Sequence of chain 1.A:
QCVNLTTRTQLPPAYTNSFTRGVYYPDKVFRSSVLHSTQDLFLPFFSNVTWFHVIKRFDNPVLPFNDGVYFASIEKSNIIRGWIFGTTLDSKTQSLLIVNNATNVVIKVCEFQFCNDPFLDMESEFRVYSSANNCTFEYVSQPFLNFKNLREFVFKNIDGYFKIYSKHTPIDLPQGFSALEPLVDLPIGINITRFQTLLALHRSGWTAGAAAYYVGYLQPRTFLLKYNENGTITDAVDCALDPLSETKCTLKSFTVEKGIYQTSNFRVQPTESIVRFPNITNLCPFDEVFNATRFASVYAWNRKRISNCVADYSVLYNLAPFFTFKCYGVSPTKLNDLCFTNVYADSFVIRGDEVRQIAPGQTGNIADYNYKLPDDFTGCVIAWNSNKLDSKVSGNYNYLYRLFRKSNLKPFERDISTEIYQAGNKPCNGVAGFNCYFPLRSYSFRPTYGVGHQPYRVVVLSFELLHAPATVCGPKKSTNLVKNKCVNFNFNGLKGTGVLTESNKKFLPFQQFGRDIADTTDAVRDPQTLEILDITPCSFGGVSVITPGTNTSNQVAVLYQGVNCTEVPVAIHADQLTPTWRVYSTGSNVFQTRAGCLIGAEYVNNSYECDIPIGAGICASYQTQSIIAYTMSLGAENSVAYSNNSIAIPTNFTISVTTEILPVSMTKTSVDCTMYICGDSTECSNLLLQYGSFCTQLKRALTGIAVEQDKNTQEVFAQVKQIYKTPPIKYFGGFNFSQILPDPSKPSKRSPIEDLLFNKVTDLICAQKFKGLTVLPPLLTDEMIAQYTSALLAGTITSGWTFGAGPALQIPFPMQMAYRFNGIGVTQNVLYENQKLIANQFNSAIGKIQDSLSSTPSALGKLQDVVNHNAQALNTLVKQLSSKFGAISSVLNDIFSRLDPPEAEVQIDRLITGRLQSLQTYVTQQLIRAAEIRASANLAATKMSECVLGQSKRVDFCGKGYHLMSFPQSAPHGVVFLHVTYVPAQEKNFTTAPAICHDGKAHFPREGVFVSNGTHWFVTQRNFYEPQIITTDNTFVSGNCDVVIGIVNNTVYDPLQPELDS

Binding-site contacts:
Ligand atom O5 contacts residue ASN4 of chain 1.A at 2.4 Å (h-bond).
Ligand atom C1 contacts residue ASN4 of chain 1.A at 1.4 Å.
Ligand atom O7 contacts residue ASN4 of chain 1.A at 4.4 Å.
Ligand atom C6 contacts residue ASN122 of chain 1.A at 3.7 Å.
Ligand atom O5 contacts residue ASN122 of chain 1.A at 3.8 Å.
Ligand atom N2 contacts residue ASN4 of chain 1.A at 2.9 Å (h-bond).
Ligand atom O6 contacts residue ASN122 of chain 1.A at 3.3 Å (h-bond).
Ligand atom C4 contacts residue ASN4 of chain 1.A at 4.2 Å.
Ligand atom C3 contacts residue ASN4 of chain 1.A at 3.8 Å.
Ligand atom C5 contacts residue ASN4 of chain 1.A at 3.7 Å.
Ligand atom C7 contacts residue ASN4 of chain 1.A at 3.9 Å.
Ligand atom C2 contacts residue ASN4 of chain 1.A at 2.4 Å.
Ligand atom O6 contacts residue CYS121 of chain 1.A at 4.1 Å.
Ligand atom C5 contacts residue ASN122 of chain 1.A at 4.3 Å.

This small molecule binds to this protein.
Small molecule (SMILES): CC(=O)N[C@@H]1[C@@H](O)[C@H](O)[C@@H](CO)O[C@H]1O